This small molecule binds to this protein.
Small molecule (SMILES): CC[C@H](C)[C@H](N)C(=O)N[C@@H](CC(C)C)C(=O)N1CCC[C@H]1C(=O)N[C@@H](CCSC)C(=O)N[C@@H](Cc1ccc(O)cc1)C(=O)N[C@@H](CCCCN)C(=O)N[C@@H](CC(C)C)C(=O)N[C@@H](CO)C(=O)N1CCC[C@H]1C=O

Sequence of chain 2.MA:
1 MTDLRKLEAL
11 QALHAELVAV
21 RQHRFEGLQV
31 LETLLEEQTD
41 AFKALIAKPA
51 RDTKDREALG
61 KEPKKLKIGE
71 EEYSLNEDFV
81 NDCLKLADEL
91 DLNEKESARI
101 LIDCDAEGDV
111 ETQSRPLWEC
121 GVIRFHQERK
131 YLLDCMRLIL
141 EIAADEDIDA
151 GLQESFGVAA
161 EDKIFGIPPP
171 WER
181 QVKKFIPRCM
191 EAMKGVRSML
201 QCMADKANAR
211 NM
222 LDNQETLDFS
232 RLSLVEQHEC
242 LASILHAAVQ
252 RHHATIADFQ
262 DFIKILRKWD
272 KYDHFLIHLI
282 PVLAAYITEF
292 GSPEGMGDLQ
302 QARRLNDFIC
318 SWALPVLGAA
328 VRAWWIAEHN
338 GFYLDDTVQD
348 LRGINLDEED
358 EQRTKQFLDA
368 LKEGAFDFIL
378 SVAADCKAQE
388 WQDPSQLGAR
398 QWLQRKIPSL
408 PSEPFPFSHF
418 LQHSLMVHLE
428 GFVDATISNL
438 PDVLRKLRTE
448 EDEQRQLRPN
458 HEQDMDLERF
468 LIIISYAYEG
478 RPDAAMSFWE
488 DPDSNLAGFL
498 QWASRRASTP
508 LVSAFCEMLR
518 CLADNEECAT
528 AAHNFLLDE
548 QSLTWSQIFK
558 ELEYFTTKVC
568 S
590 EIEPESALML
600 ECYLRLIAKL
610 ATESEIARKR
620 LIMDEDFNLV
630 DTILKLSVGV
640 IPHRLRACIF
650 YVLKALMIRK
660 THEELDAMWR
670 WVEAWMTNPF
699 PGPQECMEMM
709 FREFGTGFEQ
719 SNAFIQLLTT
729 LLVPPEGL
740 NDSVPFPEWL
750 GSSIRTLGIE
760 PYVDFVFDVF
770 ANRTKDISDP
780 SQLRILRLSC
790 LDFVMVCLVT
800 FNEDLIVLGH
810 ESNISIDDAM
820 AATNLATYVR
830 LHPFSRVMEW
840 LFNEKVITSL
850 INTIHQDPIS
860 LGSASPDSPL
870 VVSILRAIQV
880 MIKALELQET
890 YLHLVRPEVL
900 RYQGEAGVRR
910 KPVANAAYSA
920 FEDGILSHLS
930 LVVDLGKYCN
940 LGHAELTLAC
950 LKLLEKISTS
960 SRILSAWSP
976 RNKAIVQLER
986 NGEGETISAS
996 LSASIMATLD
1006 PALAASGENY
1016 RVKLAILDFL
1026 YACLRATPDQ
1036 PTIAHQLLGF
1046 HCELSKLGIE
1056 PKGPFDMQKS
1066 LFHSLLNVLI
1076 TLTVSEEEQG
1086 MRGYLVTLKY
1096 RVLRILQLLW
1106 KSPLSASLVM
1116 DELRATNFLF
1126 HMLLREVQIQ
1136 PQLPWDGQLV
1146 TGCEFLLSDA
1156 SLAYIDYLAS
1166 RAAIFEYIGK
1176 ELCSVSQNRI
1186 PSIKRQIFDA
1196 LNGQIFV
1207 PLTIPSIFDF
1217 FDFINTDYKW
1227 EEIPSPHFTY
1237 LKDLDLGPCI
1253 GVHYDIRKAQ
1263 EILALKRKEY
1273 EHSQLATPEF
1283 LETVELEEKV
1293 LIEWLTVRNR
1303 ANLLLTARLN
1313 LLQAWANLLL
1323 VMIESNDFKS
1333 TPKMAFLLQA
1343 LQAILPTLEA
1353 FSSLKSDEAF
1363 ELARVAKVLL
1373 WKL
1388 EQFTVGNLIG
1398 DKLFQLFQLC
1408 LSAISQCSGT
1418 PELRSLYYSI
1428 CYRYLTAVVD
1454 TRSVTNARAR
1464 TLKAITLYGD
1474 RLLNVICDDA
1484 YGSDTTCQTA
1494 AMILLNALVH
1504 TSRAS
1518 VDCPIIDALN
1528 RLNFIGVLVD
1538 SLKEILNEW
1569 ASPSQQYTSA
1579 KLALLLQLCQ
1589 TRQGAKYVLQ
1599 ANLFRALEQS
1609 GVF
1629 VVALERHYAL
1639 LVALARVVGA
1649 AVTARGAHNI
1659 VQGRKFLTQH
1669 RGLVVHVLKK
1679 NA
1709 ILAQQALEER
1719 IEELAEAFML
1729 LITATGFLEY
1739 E

Sequence of chain 2.PB:
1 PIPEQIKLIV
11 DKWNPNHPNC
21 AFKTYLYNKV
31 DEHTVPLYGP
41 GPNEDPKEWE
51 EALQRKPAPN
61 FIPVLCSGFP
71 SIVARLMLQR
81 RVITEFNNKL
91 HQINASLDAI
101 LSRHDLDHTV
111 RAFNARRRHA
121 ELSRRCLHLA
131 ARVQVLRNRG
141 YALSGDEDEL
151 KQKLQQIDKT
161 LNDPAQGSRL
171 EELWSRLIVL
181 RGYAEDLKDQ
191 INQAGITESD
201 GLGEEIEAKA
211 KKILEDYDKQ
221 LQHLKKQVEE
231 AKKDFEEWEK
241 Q

Sequence of chain 2.KB:
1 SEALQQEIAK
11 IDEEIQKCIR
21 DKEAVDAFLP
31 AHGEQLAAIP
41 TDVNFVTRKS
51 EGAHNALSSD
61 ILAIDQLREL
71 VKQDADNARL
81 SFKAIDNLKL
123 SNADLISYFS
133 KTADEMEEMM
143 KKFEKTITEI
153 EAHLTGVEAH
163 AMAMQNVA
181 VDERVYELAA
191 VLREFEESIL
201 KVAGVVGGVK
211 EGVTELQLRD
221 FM

Binding-site contacts:
Ligand atom OH contacts residue ASN1072 of chain 2.MA at 3.1 Å (h-bond).
Ligand atom CG1 contacts residue TYR141 of chain 2.PB at 3.8 Å (hydrophobic).
Ligand atom O contacts residue HIS1126 of chain 2.MA at 3.3 Å (h-bond).
Ligand atom CD1 contacts residue ASN1122 of chain 2.MA at 4.3 Å.
Ligand atom CD2 contacts residue THR1121 of chain 2.MA at 4.3 Å.
Ligand atom CD1 contacts residue PHE1125 of chain 2.MA at 3.6 Å (hydrophobic).
Ligand atom CB contacts residue THR1121 of chain 2.MA at 3.3 Å.
Ligand atom CA contacts residue GLN1063 of chain 2.MA at 4.3 Å.
Ligand atom CG contacts residue THR1121 of chain 2.MA at 3.3 Å.
Ligand atom CD2 contacts residue ALA1120 of chain 2.MA at 3.5 Å (hydrophobic).
Ligand atom O contacts residue VAL1202 of chain 2.MA at 3.2 Å.
Ligand atom CD1 contacts residue GLN1063 of chain 2.MA at 3.8 Å.
Ligand atom CE2 contacts residue GLN1063 of chain 2.MA at 3.3 Å.
Ligand atom O contacts residue GLN1063 of chain 2.MA at 2.9 Å (h-bond).
Ligand atom CG contacts residue HIS1126 of chain 2.MA at 4.3 Å.
Ligand atom C contacts residue HIS1126 of chain 2.MA at 4.0 Å.
Ligand atom C contacts residue GLN1063 of chain 2.MA at 3.9 Å.
Ligand atom C contacts residue VAL1202 of chain 2.MA at 4.2 Å (hydrophobic).
Ligand atom CG contacts residue ASN1072 of chain 2.MA at 4.2 Å.
Ligand atom CD2 contacts residue HIS1126 of chain 2.MA at 3.4 Å.
Ligand atom SD contacts residue ASN1072 of chain 2.MA at 3.7 Å.
Ligand atom CD2 contacts residue THR1121 of chain 2.MA at 4.0 Å.
Ligand atom CD2 contacts residue PHE1125 of chain 2.MA at 4.2 Å (hydrophobic).
Ligand atom OH contacts residue HIS1068 of chain 2.MA at 3.8 Å.
Ligand atom CD2 contacts residue GLN1063 of chain 2.MA at 3.6 Å.
Ligand atom CZ contacts residue GLN1063 of chain 2.MA at 4.1 Å.
Ligand atom CZ contacts residue ASP182 of chain 2.KB at 4.0 Å.
Ligand atom OH contacts residue ASP182 of chain 2.KB at 3.3 Å (salt-bridge).
Ligand atom CG2 contacts residue GLN1063 of chain 2.MA at 3.3 Å.
Ligand atom CE2 contacts residue ASP182 of chain 2.KB at 4.1 Å.
Ligand atom OH contacts residue GLU183 of chain 2.KB at 4.0 Å.
Ligand atom CD1 contacts residue TYR141 of chain 2.PB at 3.4 Å (hydrophobic).
Ligand atom O contacts residue THR1121 of chain 2.MA at 4.0 Å.
Ligand atom CD1 contacts residue THR1121 of chain 2.MA at 3.0 Å.
Ligand atom OH contacts residue GLN1063 of chain 2.MA at 3.7 Å.
Ligand atom CE1 contacts residue ASN1072 of chain 2.MA at 3.3 Å.
Ligand atom CD2 contacts residue LEU1129 of chain 2.MA at 4.2 Å (hydrophobic).
Ligand atom CZ contacts residue ASN1072 of chain 2.MA at 3.5 Å.
Ligand atom CD1 contacts residue ASN1072 of chain 2.MA at 4.0 Å.
Ligand atom CE1 contacts residue THR1121 of chain 2.MA at 3.9 Å.